A small-molecule ligand and the protein it binds are described below.
Small molecule (SMILES): O=C(O)[C@@](O)(COP(=O)(O)O)[C@H](O)[C@H](O)COP(=O)(O)O

Sequence of chain 1.E:
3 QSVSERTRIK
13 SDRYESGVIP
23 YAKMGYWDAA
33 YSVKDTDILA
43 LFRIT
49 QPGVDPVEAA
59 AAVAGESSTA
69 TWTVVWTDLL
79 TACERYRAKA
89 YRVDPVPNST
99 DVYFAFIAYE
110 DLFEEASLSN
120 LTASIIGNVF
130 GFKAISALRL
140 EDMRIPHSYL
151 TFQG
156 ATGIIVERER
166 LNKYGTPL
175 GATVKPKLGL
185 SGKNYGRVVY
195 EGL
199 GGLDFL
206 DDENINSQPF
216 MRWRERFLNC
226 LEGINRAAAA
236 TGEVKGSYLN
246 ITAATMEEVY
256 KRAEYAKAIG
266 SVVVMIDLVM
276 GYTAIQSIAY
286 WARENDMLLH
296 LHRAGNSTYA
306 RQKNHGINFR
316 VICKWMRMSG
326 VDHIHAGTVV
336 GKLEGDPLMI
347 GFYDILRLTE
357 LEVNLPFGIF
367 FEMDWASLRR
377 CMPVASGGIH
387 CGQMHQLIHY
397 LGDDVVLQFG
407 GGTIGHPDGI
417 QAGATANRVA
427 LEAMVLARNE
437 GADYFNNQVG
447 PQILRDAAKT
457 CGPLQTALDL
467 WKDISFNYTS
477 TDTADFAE

Binding-site contacts:
Ligand atom O4P contacts residue HIS330 of chain 1.B at 2.8 Å (h-bond).
Ligand atom C contacts residue MG1 of chain 1.T at 2.8 Å.
Ligand atom O2P contacts residue TRP70 of chain 1.E at 3.3 Å.
Ligand atom O6 contacts residue LYS337 of chain 1.B at 2.8 Å (salt-bridge).
Ligand atom O3P contacts residue THR69 of chain 1.E at 2.4 Å (h-bond).
Ligand atom O3P contacts residue LYS179 of chain 1.B at 3.4 Å.
Ligand atom O6 contacts residue GLU64 of chain 1.E at 3.4 Å (salt-bridge).
Ligand atom O1 contacts residue LYS179 of chain 1.B at 3.1 Å (salt-bridge).
Ligand atom O2 contacts residue LYS179 of chain 1.B at 2.9 Å (salt-bridge).
Ligand atom O7 contacts residue ASN127 of chain 1.E at 3.0 Å (h-bond).
Ligand atom O7 contacts residue MG1 of chain 1.T at 2.1 Å.
Ligand atom O3 contacts residue KCX205 of chain 1.B at 2.6 Å (h-bond).
Ligand atom O2 contacts residue ASP207 of chain 1.B at 3.4 Å (salt-bridge).
Ligand atom O2P contacts residue GLY383 of chain 1.B at 3.3 Å.
Ligand atom O1P contacts residue GLY406 of chain 1.B at 2.9 Å (h-bond).
Ligand atom O3P contacts residue GLY407 of chain 1.B at 2.7 Å (h-bond).
Ligand atom O7 contacts residue ASP207 of chain 1.B at 3.1 Å (salt-bridge).
Ligand atom O3 contacts residue GLU208 of chain 1.B at 2.9 Å (salt-bridge).
Ligand atom O2 contacts residue MG1 of chain 1.T at 2.2 Å.
Ligand atom C contacts residue ASN127 of chain 1.E at 3.4 Å.
Ligand atom O4 contacts residue SER382 of chain 1.B at 3.0 Å (h-bond).
Ligand atom C3 contacts residue MG1 of chain 1.T at 3.0 Å.
Ligand atom C3 contacts residue KCX205 of chain 1.B at 3.1 Å.
Ligand atom O7 contacts residue LYS179 of chain 1.B at 3.3 Å (salt-bridge).
Ligand atom O7 contacts residue GLU208 of chain 1.B at 3.2 Å (salt-bridge).
Ligand atom O3 contacts residue MG1 of chain 1.T at 2.2 Å.
Ligand atom O6P contacts residue ARG298 of chain 1.B at 3.0 Å (salt-bridge).
Ligand atom C2 contacts residue MG1 of chain 1.T at 2.8 Å.
Ligand atom O2 contacts residue KCX205 of chain 1.B at 3.1 Å (h-bond).
Ligand atom O4 contacts residue GLY383 of chain 1.B at 3.1 Å.
Ligand atom O3 contacts residue HIS297 of chain 1.B at 3.0 Å (h-bond).
Ligand atom P1 contacts residue THR69 of chain 1.E at 3.3 Å.
Ligand atom O5P contacts residue ARG298 of chain 1.B at 2.9 Å (salt-bridge).
Ligand atom O5 contacts residue LEU338 of chain 1.B at 3.3 Å.
Ligand atom O2P contacts residue GLY384 of chain 1.B at 2.9 Å (h-bond).
Ligand atom O4P contacts residue SER382 of chain 1.B at 3.4 Å (h-bond).
Ligand atom O2P contacts residue THR69 of chain 1.E at 3.3 Å (h-bond).
Ligand atom O2 contacts residue THR177 of chain 1.B at 2.9 Å (h-bond).
Ligand atom O2P contacts residue LYS337 of chain 1.B at 2.9 Å (salt-bridge).
Ligand atom O7 contacts residue LYS181 of chain 1.B at 2.6 Å (salt-bridge).

Sequence of chain 1.B:
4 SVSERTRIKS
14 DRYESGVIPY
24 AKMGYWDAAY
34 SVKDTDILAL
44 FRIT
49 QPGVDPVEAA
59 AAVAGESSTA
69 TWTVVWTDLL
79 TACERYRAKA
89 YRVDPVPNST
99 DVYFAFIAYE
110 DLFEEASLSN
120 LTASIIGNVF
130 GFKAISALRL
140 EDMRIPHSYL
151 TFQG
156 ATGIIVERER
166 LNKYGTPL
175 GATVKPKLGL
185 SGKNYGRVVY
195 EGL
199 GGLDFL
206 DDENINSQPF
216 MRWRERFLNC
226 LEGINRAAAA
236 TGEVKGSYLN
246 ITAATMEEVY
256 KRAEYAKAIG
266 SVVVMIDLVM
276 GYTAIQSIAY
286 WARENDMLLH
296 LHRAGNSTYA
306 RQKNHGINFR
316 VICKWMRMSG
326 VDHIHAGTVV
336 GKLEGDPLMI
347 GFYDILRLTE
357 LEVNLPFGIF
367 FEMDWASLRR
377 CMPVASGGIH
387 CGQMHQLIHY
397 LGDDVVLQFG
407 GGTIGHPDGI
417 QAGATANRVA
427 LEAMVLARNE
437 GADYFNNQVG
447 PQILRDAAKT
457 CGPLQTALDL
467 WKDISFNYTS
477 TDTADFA